Sequence of chain 51.E:
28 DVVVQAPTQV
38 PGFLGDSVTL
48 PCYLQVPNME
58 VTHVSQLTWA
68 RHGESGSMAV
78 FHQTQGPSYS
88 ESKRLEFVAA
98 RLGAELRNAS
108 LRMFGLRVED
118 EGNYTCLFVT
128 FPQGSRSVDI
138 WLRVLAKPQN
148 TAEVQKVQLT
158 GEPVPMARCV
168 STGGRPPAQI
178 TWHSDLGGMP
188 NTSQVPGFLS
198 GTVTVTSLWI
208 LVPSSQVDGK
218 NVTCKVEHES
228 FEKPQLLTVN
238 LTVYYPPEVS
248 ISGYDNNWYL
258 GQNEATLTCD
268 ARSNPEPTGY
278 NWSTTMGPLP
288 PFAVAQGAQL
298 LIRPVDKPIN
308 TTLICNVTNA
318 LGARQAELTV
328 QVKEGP

Binding-site contacts:
Ligand atom N2 contacts residue ASN307 of chain 51.E at 3.0 Å (h-bond).
Ligand atom C2 contacts residue ASN307 of chain 51.E at 2.5 Å.
Ligand atom C3 contacts residue ASN307 of chain 51.E at 3.8 Å.
Ligand atom O6 contacts residue GLN328 of chain 51.E at 4.3 Å.
Ligand atom C8 contacts residue ASN307 of chain 51.E at 4.5 Å.
Ligand atom C7 contacts residue ASN307 of chain 51.E at 4.1 Å.
Ligand atom C4 contacts residue ASN307 of chain 51.E at 4.2 Å.
Ligand atom O5 contacts residue ASN307 of chain 51.E at 2.3 Å (h-bond).
Ligand atom C5 contacts residue ASN307 of chain 51.E at 3.6 Å.
Ligand atom C7 contacts residue PRO305 of chain 51.E at 4.3 Å (hydrophobic).
Ligand atom C1 contacts residue ASN307 of chain 51.E at 1.4 Å.
Ligand atom C8 contacts residue PRO305 of chain 51.E at 2.9 Å (hydrophobic).
Ligand atom C8 contacts residue ILE306 of chain 51.E at 3.7 Å (hydrophobic).

This protein binds this small molecule.
Small molecule (SMILES): CC(=O)N[C@H]1[C@H](O[C@H]2[C@H](O)[C@@H](NC(C)=O)CO[C@@H]2CO[C@@H]2O[C@@H](C)[C@@H](O)[C@@H](O)[C@@H]2O)O[C@H](CO)[C@@H](O[C@@H]2O[C@H](CO)[C@@H](O)[C@H](O)[C@@H]2O)[C@@H]1O